Sequence of chain 1.A:
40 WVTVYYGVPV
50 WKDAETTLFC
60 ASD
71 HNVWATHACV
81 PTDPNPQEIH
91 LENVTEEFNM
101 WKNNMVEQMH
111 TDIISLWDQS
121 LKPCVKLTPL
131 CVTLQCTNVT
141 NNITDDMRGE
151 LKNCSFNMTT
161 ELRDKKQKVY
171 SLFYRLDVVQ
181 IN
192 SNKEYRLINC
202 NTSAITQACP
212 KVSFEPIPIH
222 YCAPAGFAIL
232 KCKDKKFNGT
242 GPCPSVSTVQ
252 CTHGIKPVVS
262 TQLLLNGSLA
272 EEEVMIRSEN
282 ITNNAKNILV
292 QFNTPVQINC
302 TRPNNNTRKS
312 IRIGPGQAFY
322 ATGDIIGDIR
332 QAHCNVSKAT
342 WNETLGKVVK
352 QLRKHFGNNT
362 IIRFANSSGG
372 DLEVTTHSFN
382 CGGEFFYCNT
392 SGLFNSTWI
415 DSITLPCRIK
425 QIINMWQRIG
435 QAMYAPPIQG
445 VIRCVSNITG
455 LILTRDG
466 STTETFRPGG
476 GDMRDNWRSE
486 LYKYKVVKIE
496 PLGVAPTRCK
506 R

Binding-site contacts:
Ligand atom C4 contacts residue ASN153 of chain 1.A at 4.2 Å.
Ligand atom C8 contacts residue LEU172 of chain 1.A at 4.0 Å (hydrophobic).
Ligand atom C8 contacts residue TYR170 of chain 1.A at 3.8 Å (hydrophobic).
Ligand atom O4 contacts residue TYR170 of chain 1.A at 4.4 Å.
Ligand atom C7 contacts residue LEU172 of chain 1.A at 4.4 Å (hydrophobic).
Ligand atom O7 contacts residue ASN141 of chain 1.A at 3.5 Å (h-bond).
Ligand atom N2 contacts residue ASN153 of chain 1.A at 2.9 Å (h-bond).
Ligand atom C5 contacts residue TYR170 of chain 1.A at 4.3 Å (hydrophobic).
Ligand atom O7 contacts residue VAL139 of chain 1.A at 4.1 Å.
Ligand atom C1 contacts residue TYR170 of chain 1.A at 4.0 Å (hydrophobic).
Ligand atom C8 contacts residue VAL139 of chain 1.A at 3.9 Å (hydrophobic).
Ligand atom C7 contacts residue ASN153 of chain 1.A at 3.3 Å.
Ligand atom C8 contacts residue ASN153 of chain 1.A at 4.4 Å.
Ligand atom C3 contacts residue ASP325 of chain 1.A at 4.2 Å.
Ligand atom C7 contacts residue ASP325 of chain 1.A at 4.5 Å.
Ligand atom O7 contacts residue TYR170 of chain 1.A at 4.1 Å.
Ligand atom C7 contacts residue TYR170 of chain 1.A at 4.0 Å (hydrophobic).
Ligand atom O5 contacts residue ASN153 of chain 1.A at 2.4 Å (h-bond).
Ligand atom O7 contacts residue ASN153 of chain 1.A at 3.3 Å (h-bond).
Ligand atom C1 contacts residue ASN153 of chain 1.A at 1.4 Å.
Ligand atom C3 contacts residue TYR170 of chain 1.A at 4.2 Å (hydrophobic).
Ligand atom O3 contacts residue ASP325 of chain 1.A at 4.1 Å.
Ligand atom C8 contacts residue ASP325 of chain 1.A at 4.2 Å.
Ligand atom C7 contacts residue VAL139 of chain 1.A at 4.4 Å (hydrophobic).
Ligand atom C2 contacts residue ASN153 of chain 1.A at 2.4 Å.
Ligand atom N2 contacts residue TYR170 of chain 1.A at 4.5 Å.
Ligand atom N2 contacts residue ASP325 of chain 1.A at 3.7 Å.
Ligand atom C3 contacts residue ASN153 of chain 1.A at 3.6 Å.
Ligand atom C2 contacts residue TYR170 of chain 1.A at 4.5 Å (hydrophobic).
Ligand atom O5 contacts residue TYR170 of chain 1.A at 4.5 Å.
Ligand atom C7 contacts residue ASN141 of chain 1.A at 4.2 Å.
Ligand atom C5 contacts residue ASN153 of chain 1.A at 3.6 Å.

This protein binds this small molecule.
Small molecule (SMILES): CC(=O)N[C@H]1[C@H](O[C@H]2[C@H](O)[C@@H](NC(C)=O)CO[C@@H]2CO)O[C@H](CO)[C@@H](O)[C@@H]1O